This small molecule binds to this protein.
Small molecule (SMILES): CCCCCCCC(=O)OC[C@H](COP(=O)(O)O[C@@H]1[C@H](O)[C@H](O)[C@@H](OP(=O)(O)O)[C@H](OP(=O)(O)O)[C@H]1O)OC(=O)CCCCCCC

Binding-site contacts:
Ligand atom C3A contacts residue TRP876 of chain 1.C at 3.6 Å (hydrophobic).
Ligand atom O41 contacts residue TYR995 of chain 1.C at 4.0 Å.
Ligand atom O12 contacts residue SER773 of chain 1.C at 3.2 Å (h-bond).
Ligand atom O6 contacts residue SER773 of chain 1.C at 4.1 Å.
Ligand atom O53 contacts residue LYS994 of chain 1.C at 3.0 Å (salt-bridge).
Ligand atom C6A contacts residue TRP876 of chain 1.C at 4.4 Å (hydrophobic).
Ligand atom C2A contacts residue LEU775 of chain 1.C at 4.4 Å (hydrophobic).
Ligand atom P4 contacts residue TYR995 of chain 1.C at 4.4 Å.
Ligand atom O51 contacts residue LYS994 of chain 1.C at 3.3 Å (salt-bridge).
Ligand atom P4 contacts residue LYS994 of chain 1.C at 3.5 Å.
Ligand atom P1 contacts residue SER773 of chain 1.C at 3.4 Å.
Ligand atom C6 contacts residue SER773 of chain 1.C at 4.2 Å.
Ligand atom O4 contacts residue LYS994 of chain 1.C at 4.4 Å.
Ligand atom C1C contacts residue ASN993 of chain 1.C at 4.3 Å.
Ligand atom O1B contacts residue ASN993 of chain 1.C at 3.3 Å (h-bond).
Ligand atom O3C contacts residue ASN993 of chain 1.C at 3.3 Å (h-bond).
Ligand atom C5B contacts residue THR879 of chain 1.C at 4.3 Å.
Ligand atom C2B contacts residue ASN993 of chain 1.C at 3.8 Å.
Ligand atom C2A contacts residue TRP876 of chain 1.C at 4.2 Å (hydrophobic).
Ligand atom P5 contacts residue LYS994 of chain 1.C at 3.7 Å.
Ligand atom C5B contacts residue PHE990 of chain 1.C at 4.0 Å (hydrophobic).
Ligand atom O11 contacts residue SER773 of chain 1.C at 3.0 Å (h-bond).
Ligand atom C6B contacts residue THR879 of chain 1.C at 4.4 Å.
Ligand atom C6B contacts residue PHE990 of chain 1.C at 3.5 Å (hydrophobic).
Ligand atom O11 contacts residue GLY774 of chain 1.C at 3.4 Å (h-bond).
Ligand atom O42 contacts residue LYS994 of chain 1.C at 3.1 Å (salt-bridge).
Ligand atom O1 contacts residue SER773 of chain 1.C at 3.4 Å (h-bond).
Ligand atom C4B contacts residue PHE990 of chain 1.C at 4.1 Å (hydrophobic).
Ligand atom C1B contacts residue ASN993 of chain 1.C at 3.3 Å.
Ligand atom C3B contacts residue TRP876 of chain 1.C at 3.7 Å (hydrophobic).
Ligand atom C8A contacts residue LEU880 of chain 1.C at 4.2 Å (hydrophobic).
Ligand atom C6B contacts residue ILE989 of chain 1.C at 4.3 Å (hydrophobic).
Ligand atom C7B contacts residue THR879 of chain 1.C at 4.4 Å.
Ligand atom O42 contacts residue TYR995 of chain 1.C at 4.2 Å.
Ligand atom O43 contacts residue LYS994 of chain 1.C at 2.7 Å (salt-bridge).
Ligand atom C2C contacts residue TRP876 of chain 1.C at 4.4 Å (hydrophobic).
Ligand atom C8B contacts residue ILE883 of chain 1.C at 4.1 Å (hydrophobic).
Ligand atom C3C contacts residue TRP876 of chain 1.C at 3.7 Å (hydrophobic).
Ligand atom O43 contacts residue TYR995 of chain 1.C at 4.1 Å.
Ligand atom C5B contacts residue ILE989 of chain 1.C at 3.7 Å (hydrophobic).

Sequence of chain 1.C:
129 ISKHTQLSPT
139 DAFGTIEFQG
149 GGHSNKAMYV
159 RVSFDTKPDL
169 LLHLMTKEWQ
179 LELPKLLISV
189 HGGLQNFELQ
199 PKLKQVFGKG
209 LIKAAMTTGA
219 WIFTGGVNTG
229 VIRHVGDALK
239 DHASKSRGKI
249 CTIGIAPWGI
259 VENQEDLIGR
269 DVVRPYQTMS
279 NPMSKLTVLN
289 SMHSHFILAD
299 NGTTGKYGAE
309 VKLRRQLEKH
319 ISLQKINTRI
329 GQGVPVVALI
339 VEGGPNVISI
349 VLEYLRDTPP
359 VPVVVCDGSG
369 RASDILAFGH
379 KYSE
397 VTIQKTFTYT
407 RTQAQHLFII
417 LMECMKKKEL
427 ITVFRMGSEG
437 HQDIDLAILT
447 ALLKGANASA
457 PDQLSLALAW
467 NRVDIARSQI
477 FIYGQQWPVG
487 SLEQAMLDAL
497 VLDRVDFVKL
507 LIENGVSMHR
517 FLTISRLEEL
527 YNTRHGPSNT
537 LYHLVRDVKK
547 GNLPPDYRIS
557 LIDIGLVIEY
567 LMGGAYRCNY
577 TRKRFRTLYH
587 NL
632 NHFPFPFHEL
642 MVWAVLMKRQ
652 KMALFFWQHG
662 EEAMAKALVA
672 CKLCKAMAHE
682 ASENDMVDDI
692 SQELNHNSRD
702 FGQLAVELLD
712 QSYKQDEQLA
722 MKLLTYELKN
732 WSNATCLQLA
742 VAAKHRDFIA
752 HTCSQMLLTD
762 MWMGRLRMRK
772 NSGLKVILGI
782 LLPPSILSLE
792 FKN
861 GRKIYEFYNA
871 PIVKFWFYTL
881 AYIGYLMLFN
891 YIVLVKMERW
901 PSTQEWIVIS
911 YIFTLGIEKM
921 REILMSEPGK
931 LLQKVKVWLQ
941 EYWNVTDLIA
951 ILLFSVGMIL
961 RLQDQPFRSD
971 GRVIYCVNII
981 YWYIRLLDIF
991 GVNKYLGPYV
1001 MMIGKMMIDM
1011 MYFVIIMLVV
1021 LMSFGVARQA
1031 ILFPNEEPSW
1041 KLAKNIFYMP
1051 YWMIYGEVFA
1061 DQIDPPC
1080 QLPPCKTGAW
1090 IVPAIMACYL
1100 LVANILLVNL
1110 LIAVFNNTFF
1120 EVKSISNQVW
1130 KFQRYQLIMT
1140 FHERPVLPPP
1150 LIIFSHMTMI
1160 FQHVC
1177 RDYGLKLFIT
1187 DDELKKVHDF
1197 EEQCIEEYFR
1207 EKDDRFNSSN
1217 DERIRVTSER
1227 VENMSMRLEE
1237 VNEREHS